Sequence of chain 1.A:
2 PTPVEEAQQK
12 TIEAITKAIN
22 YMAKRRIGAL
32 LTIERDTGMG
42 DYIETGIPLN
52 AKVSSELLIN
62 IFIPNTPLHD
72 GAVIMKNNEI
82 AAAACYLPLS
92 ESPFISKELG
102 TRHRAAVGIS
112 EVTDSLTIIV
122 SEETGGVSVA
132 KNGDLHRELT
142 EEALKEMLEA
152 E

The protein below binds the small molecule below.
Small molecule (SMILES): COc1cccc(C(=O)n2cccc2)c1

Binding-site contacts:
Ligand atom C12 contacts residue ILE60 of chain 1.B at 3.6 Å (hydrophobic).
Ligand atom C03 contacts residue PRO68 of chain 1.A at 3.7 Å (hydrophobic).
Ligand atom C01 contacts residue ASN66 of chain 1.A at 3.6 Å.
Ligand atom C05 contacts residue ILE60 of chain 1.B at 3.8 Å (hydrophobic).
Ligand atom C03 contacts residue TYR22 of chain 1.B at 3.1 Å (hydrophobic).
Ligand atom C06 contacts residue ASN61 of chain 1.B at 3.9 Å.
Ligand atom C05 contacts residue ASN61 of chain 1.B at 4.1 Å.
Ligand atom O02 contacts residue TYR22 of chain 1.B at 3.1 Å (h-bond).
Ligand atom C05 contacts residue THR67 of chain 1.A at 3.5 Å.
Ligand atom C06 contacts residue THR67 of chain 1.A at 4.3 Å.
Ligand atom C07 contacts residue TYR22 of chain 1.B at 4.1 Å (hydrophobic).
Ligand atom C12 contacts residue SER56 of chain 1.B at 3.6 Å.
Ligand atom C05 contacts residue TYR22 of chain 1.B at 3.9 Å (hydrophobic).
Ligand atom C13 contacts residue LYS18 of chain 1.B at 3.9 Å.
Ligand atom C03 contacts residue ASN66 of chain 1.A at 4.3 Å.
Ligand atom C09 contacts residue PRO68 of chain 1.A at 3.6 Å (hydrophobic).
Ligand atom C15 contacts residue ILE60 of chain 1.B at 3.7 Å (hydrophobic).
Ligand atom C04 contacts residue ASN66 of chain 1.A at 4.0 Å.
Ligand atom C04 contacts residue PRO68 of chain 1.A at 4.1 Å (hydrophobic).
Ligand atom C13 contacts residue SER56 of chain 1.B at 3.9 Å.
Ligand atom C15 contacts residue TYR22 of chain 1.B at 3.9 Å (hydrophobic).
Ligand atom C09 contacts residue ILE60 of chain 1.B at 3.4 Å (hydrophobic).
Ligand atom C08 contacts residue TYR22 of chain 1.B at 3.8 Å (hydrophobic).
Ligand atom C07 contacts residue ILE60 of chain 1.B at 4.0 Å (hydrophobic).
Ligand atom C04 contacts residue THR67 of chain 1.A at 4.0 Å.
Ligand atom O10 contacts residue GLU57 of chain 1.B at 3.4 Å.
Ligand atom C05 contacts residue PRO68 of chain 1.A at 4.1 Å (hydrophobic).
Ligand atom C04 contacts residue TYR22 of chain 1.B at 3.2 Å (hydrophobic).
Ligand atom C06 contacts residue ILE60 of chain 1.B at 3.4 Å (hydrophobic).
Ligand atom O10 contacts residue PRO68 of chain 1.A at 3.6 Å.
Ligand atom C12 contacts residue GLU57 of chain 1.B at 4.1 Å.
Ligand atom N11 contacts residue ILE60 of chain 1.B at 3.2 Å.
Ligand atom O02 contacts residue ASN66 of chain 1.A at 4.1 Å.
Ligand atom C06 contacts residue PRO68 of chain 1.A at 3.7 Å (hydrophobic).
Ligand atom C08 contacts residue PRO68 of chain 1.A at 3.2 Å (hydrophobic).
Ligand atom O10 contacts residue ILE60 of chain 1.B at 3.6 Å.
Ligand atom C01 contacts residue PRO68 of chain 1.A at 3.9 Å (hydrophobic).
Ligand atom C04 contacts residue ARG26 of chain 1.B at 4.0 Å.
Ligand atom C06 contacts residue TYR22 of chain 1.B at 4.0 Å (hydrophobic).
Ligand atom C07 contacts residue PRO68 of chain 1.A at 3.3 Å (hydrophobic).

Sequence of chain 1.B:
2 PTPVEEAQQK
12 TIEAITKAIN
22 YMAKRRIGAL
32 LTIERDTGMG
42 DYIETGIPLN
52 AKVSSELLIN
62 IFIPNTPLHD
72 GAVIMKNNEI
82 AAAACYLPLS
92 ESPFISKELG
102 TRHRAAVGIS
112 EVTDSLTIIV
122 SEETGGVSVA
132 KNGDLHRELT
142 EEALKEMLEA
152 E